Sequence of chain 1.P:
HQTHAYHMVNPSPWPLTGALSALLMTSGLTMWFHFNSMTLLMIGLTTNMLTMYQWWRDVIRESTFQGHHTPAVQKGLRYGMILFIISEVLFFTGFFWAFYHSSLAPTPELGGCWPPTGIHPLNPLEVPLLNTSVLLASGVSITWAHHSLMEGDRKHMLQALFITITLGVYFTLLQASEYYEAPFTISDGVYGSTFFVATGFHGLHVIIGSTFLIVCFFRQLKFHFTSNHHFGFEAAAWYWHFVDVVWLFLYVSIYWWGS

Binding-site contacts:
Ligand atom O61 contacts residue MET40 of chain 1.P at 3.5 Å (h-bond).
Ligand atom C31 contacts residue LEU31 of chain 1.P at 4.1 Å (hydrophobic).
Ligand atom C43 contacts residue PEK1 of chain 1.HC at 3.6 Å.
Ligand atom O1 contacts residue GLY63 of chain 1.T at 3.9 Å.
Ligand atom O16 contacts residue MET40 of chain 1.P at 4.4 Å.
Ligand atom O61 contacts residue SER61 of chain 1.T at 3.7 Å.
Ligand atom C57 contacts residue TRP62 of chain 1.T at 3.6 Å (hydrophobic).
Ligand atom C4 contacts residue TRP34 of chain 1.P at 3.6 Å (hydrophobic).
Ligand atom O16 contacts residue TRP34 of chain 1.P at 4.2 Å.
Ligand atom C57 contacts residue SER61 of chain 1.T at 3.8 Å.
Ligand atom C8 contacts residue GLY63 of chain 1.T at 3.9 Å.
Ligand atom C37 contacts residue PEK1 of chain 1.HC at 4.1 Å.
Ligand atom O1 contacts residue TRP62 of chain 1.T at 3.0 Å.
Ligand atom C57 contacts residue TRP34 of chain 1.P at 3.1 Å (hydrophobic).
Ligand atom C1 contacts residue PHE69 of chain 1.T at 4.1 Å (hydrophobic).
Ligand atom C57 contacts residue MET40 of chain 1.P at 4.2 Å (hydrophobic).
Ligand atom C31 contacts residue PEK1 of chain 1.HC at 3.9 Å.
Ligand atom O61 contacts residue TRP34 of chain 1.P at 2.7 Å (h-bond).
Ligand atom C9 contacts residue GLY63 of chain 1.T at 3.5 Å.
Ligand atom O5 contacts residue TRP34 of chain 1.P at 3.2 Å.
Ligand atom C19 contacts residue LEU43 of chain 1.P at 4.3 Å (hydrophobic).
Ligand atom C18 contacts residue PEK1 of chain 1.HC at 4.1 Å.
Ligand atom C3 contacts residue MET40 of chain 1.P at 4.3 Å (hydrophobic).
Ligand atom O7 contacts residue MET40 of chain 1.P at 4.3 Å.
Ligand atom O6 contacts residue GLY63 of chain 1.T at 3.2 Å (h-bond).
Ligand atom C11 contacts residue TRP62 of chain 1.T at 4.0 Å (hydrophobic).
Ligand atom C22 contacts residue PEK1 of chain 1.HC at 4.0 Å.
Ligand atom C9 contacts residue TRP62 of chain 1.T at 3.7 Å (hydrophobic).
Ligand atom O6 contacts residue SER61 of chain 1.T at 4.3 Å.
Ligand atom O5 contacts residue MET40 of chain 1.P at 3.7 Å.
Ligand atom C11 contacts residue GLY63 of chain 1.T at 3.9 Å.
Ligand atom C4 contacts residue MET40 of chain 1.P at 3.8 Å (hydrophobic).
Ligand atom C6 contacts residue MET40 of chain 1.P at 4.2 Å (hydrophobic).
Ligand atom C6 contacts residue TRP34 of chain 1.P at 4.2 Å (hydrophobic).
Ligand atom C2 contacts residue PHE69 of chain 1.T at 4.1 Å (hydrophobic).
Ligand atom C18 contacts residue TRP34 of chain 1.P at 4.0 Å (hydrophobic).
Ligand atom C28 contacts residue PEK1 of chain 1.HC at 4.0 Å.
Ligand atom O6 contacts residue TRP62 of chain 1.T at 3.5 Å.
Ligand atom C43 contacts residue PGV1 of chain 1.QB at 4.2 Å.
Ligand atom C10 contacts residue TRP62 of chain 1.T at 4.0 Å (hydrophobic).

Sequence of chain 1.T:
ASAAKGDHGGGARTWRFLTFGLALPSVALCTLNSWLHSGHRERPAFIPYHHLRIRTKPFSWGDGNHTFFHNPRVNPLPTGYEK

A small-molecule ligand and the protein it binds are described below.
Small molecule (SMILES): CCCCCCCCCCO[C@@H]1O[C@H](CO)[C@@H](O[C@H]2O[C@H](CO)[C@@H](O)[C@H](O)[C@H]2O)[C@H](O)[C@H]1O